Sequence of chain 1.C:
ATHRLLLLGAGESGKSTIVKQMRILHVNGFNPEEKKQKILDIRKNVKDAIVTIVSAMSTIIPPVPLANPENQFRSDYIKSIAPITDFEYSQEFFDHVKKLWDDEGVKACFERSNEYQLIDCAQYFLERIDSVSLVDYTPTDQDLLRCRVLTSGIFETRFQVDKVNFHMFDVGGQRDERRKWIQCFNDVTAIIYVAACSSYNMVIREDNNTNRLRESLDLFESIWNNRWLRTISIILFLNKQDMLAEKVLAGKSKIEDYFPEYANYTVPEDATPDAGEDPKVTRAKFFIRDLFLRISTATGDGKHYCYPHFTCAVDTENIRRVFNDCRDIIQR

A protein and the small-molecule ligand that binds it are described below.
Small molecule (SMILES): Nc1nc2c(ncn2[C@@H]2O[C@H](CO[P](=O)(O)O[P](=O)(O)OP(O)(O)=S)[C@@H](O)[C@H]2O)c(=O)[nH]1

Binding-site contacts:
Ligand atom O1B contacts residue GLY68 of chain 1.C at 2.9 Å (h-bond).
Ligand atom C2' contacts residue THR71 of chain 1.C at 3.4 Å.
Ligand atom O2G contacts residue THR205 of chain 1.C at 3.0 Å (h-bond).
Ligand atom C2 contacts residue ASP296 of chain 1.C at 3.5 Å.
Ligand atom O3A contacts residue SER67 of chain 1.C at 3.5 Å (h-bond).
Ligand atom O6 contacts residue LYS294 of chain 1.C at 3.1 Å (salt-bridge).
Ligand atom O2G contacts residue MG1 of chain 1.M at 1.9 Å.
Ligand atom O2' contacts residue ARG200 of chain 1.C at 3.2 Å.
Ligand atom N7 contacts residue ASN293 of chain 1.C at 2.9 Å (h-bond).
Ligand atom O6 contacts residue CYS366 of chain 1.C at 3.4 Å.
Ligand atom O3G contacts residue GLY227 of chain 1.C at 2.9 Å (h-bond).
Ligand atom O1B contacts residue LYS69 of chain 1.C at 3.1 Å (salt-bridge).
Ligand atom O1B contacts residue SER67 of chain 1.C at 2.8 Å (h-bond).
Ligand atom N2 contacts residue MET297 of chain 1.C at 3.3 Å.
Ligand atom O1A contacts residue SER70 of chain 1.C at 3.3 Å (h-bond).
Ligand atom O3A contacts residue GLY68 of chain 1.C at 2.8 Å (h-bond).
Ligand atom N1 contacts residue ASP296 of chain 1.C at 2.8 Å (salt-bridge).
Ligand atom PG contacts residue MG1 of chain 1.M at 3.3 Å.
Ligand atom PB contacts residue GLY68 of chain 1.C at 3.4 Å.
Ligand atom O1A contacts residue THR71 of chain 1.C at 2.9 Å (h-bond).
Ligand atom S1G contacts residue LEU204 of chain 1.C at 3.6 Å.
Ligand atom O6 contacts residue ASN293 of chain 1.C at 3.0 Å (h-bond).
Ligand atom O2B contacts residue SER70 of chain 1.C at 2.9 Å (h-bond).
Ligand atom O1A contacts residue GLY68 of chain 1.C at 3.2 Å.
Ligand atom O3A contacts residue GLU66 of chain 1.C at 3.4 Å.
Ligand atom O3' contacts residue ARG200 of chain 1.C at 2.7 Å (salt-bridge).
Ligand atom O2B contacts residue MG1 of chain 1.M at 3.0 Å.
Ligand atom O2' contacts residue LEU199 of chain 1.C at 2.8 Å (h-bond).
Ligand atom O2B contacts residue LYS69 of chain 1.C at 3.2 Å (salt-bridge).
Ligand atom C4 contacts residue VAL368 of chain 1.C at 3.6 Å (hydrophobic).
Ligand atom N7 contacts residue ALA367 of chain 1.C at 3.6 Å.
Ligand atom O6 contacts residue ALA367 of chain 1.C at 3.1 Å (h-bond).
Ligand atom O3' contacts residue ARG202 of chain 1.C at 3.5 Å.
Ligand atom O1B contacts residue GLU66 of chain 1.C at 3.6 Å (salt-bridge).
Ligand atom PB contacts residue LYS69 of chain 1.C at 3.5 Å.
Ligand atom O3G contacts residue LYS69 of chain 1.C at 2.6 Å (salt-bridge).
Ligand atom N2 contacts residue ASP296 of chain 1.C at 2.9 Å (salt-bridge).
Ligand atom PA contacts residue GLY68 of chain 1.C at 3.6 Å.
Ligand atom O3B contacts residue GLU66 of chain 1.C at 3.1 Å (salt-bridge).
Ligand atom C6 contacts residue LYS294 of chain 1.C at 3.5 Å.